Binding-site contacts:
Ligand atom N2 contacts residue HIS299 of chain 1.G at 3.4 Å (h-bond).
Ligand atom C3 contacts residue ILE104 of chain 1.K at 3.7 Å (hydrophobic).
Ligand atom C4 contacts residue GLY106 of chain 1.K at 3.8 Å.
Ligand atom C4 contacts residue ILE104 of chain 1.K at 3.7 Å (hydrophobic).
Ligand atom C3 contacts residue ASN301 of chain 1.G at 3.5 Å.
Ligand atom C6 contacts residue ILE104 of chain 1.K at 3.8 Å (hydrophobic).
Ligand atom C2 contacts residue ASN301 of chain 1.G at 2.2 Å.
Ligand atom O3 contacts residue GLY59 of chain 1.L at 2.6 Å (h-bond).
Ligand atom O6 contacts residue THR383 of chain 1.G at 3.8 Å.
Ligand atom C3 contacts residue ASN43 of chain 1.L at 3.7 Å.
Ligand atom O3 contacts residue PRO58 of chain 1.L at 3.5 Å.
Ligand atom O3 contacts residue GLY106 of chain 1.K at 2.7 Å (h-bond).
Ligand atom O6 contacts residue ASN42 of chain 1.L at 2.6 Å (h-bond).
Ligand atom O7 contacts residue ASN265 of chain 1.G at 3.3 Å (h-bond).
Ligand atom N2 contacts residue GLY106 of chain 1.K at 3.8 Å.
Ligand atom O5 contacts residue ARG103 of chain 1.K at 3.5 Å (salt-bridge).
Ligand atom O6 contacts residue SER381 of chain 1.G at 2.8 Å (h-bond).
Ligand atom C7 contacts residue ASN301 of chain 1.G at 2.9 Å.
Ligand atom C3 contacts residue GLY59 of chain 1.L at 3.7 Å.
Ligand atom C5 contacts residue ASN301 of chain 1.G at 3.8 Å.
Ligand atom C4 contacts residue SER60 of chain 1.L at 3.8 Å.
Ligand atom C3 contacts residue GLY106 of chain 1.K at 3.4 Å.
Ligand atom O4 contacts residue ILE104 of chain 1.K at 3.1 Å (h-bond).
Ligand atom C5 contacts residue ILE104 of chain 1.K at 3.7 Å (hydrophobic).
Ligand atom C6 contacts residue ASN42 of chain 1.L at 3.8 Å.
Ligand atom C8 contacts residue THR267 of chain 1.G at 3.8 Å.
Ligand atom O5 contacts residue ASN301 of chain 1.G at 2.7 Å (h-bond).
Ligand atom O4 contacts residue ASN42 of chain 1.L at 3.5 Å (h-bond).
Ligand atom O4 contacts residue ASN43 of chain 1.L at 2.4 Å (h-bond).
Ligand atom O6 contacts residue SER60 of chain 1.L at 3.6 Å.
Ligand atom N2 contacts residue ASN301 of chain 1.G at 2.3 Å (h-bond).
Ligand atom O7 contacts residue ASN301 of chain 1.G at 3.3 Å (h-bond).
Ligand atom O3 contacts residue ASN44 of chain 1.L at 3.5 Å.
Ligand atom O4 contacts residue SER60 of chain 1.L at 3.5 Å.
Ligand atom C2 contacts residue GLY106 of chain 1.K at 3.3 Å.
Ligand atom O6 contacts residue ARG296 of chain 1.G at 3.8 Å.
Ligand atom C8 contacts residue ASN265 of chain 1.G at 3.7 Å.
Ligand atom C4 contacts residue ASN43 of chain 1.L at 3.5 Å.
Ligand atom O3 contacts residue ASN43 of chain 1.L at 3.3 Å (h-bond).
Ligand atom C1 contacts residue ASN301 of chain 1.G at 1.4 Å.

Sequence of chain 1.G:
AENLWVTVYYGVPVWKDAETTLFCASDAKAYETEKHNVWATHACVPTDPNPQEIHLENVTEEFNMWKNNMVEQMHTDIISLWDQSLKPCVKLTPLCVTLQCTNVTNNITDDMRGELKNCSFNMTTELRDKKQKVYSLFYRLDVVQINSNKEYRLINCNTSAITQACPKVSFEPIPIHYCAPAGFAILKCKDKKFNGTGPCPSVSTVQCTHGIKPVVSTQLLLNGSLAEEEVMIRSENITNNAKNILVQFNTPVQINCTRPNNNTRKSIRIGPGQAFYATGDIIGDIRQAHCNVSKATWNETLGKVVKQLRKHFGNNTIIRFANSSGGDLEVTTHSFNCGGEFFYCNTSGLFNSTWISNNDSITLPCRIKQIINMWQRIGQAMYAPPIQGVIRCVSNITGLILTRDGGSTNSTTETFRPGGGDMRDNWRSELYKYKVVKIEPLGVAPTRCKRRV

Sequence of chain 1.K:
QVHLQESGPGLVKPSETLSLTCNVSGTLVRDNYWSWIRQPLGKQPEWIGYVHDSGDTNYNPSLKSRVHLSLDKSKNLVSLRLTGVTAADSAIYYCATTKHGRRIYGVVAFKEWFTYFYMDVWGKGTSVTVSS

A protein and the small-molecule ligand that binds it are described below.
Small molecule (SMILES): CC(=O)N[C@H]1[C@H](O[C@H]2[C@H](O)[C@@H](NC(C)=O)CO[C@@H]2CO)O[C@H](CO)[C@@H](O[C@@H]2O[C@H](CO[C@H]3O[C@H](CO[C@H]4O[C@H](CO)[C@@H](O)[C@H](O)[C@@H]4O)[C@@H](O)[C@H](O[C@H]4O[C@H](CO)[C@@H](O)[C@H](O)[C@@H]4O)[C@@H]3O)[C@@H](O)[C@H](O[C@H]3O[C@H](CO)[C@@H](O)[C@H](O)[C@@H]3O[C@H]3O[C@H](CO)[C@@H](O)[C@H](O)[C@@H]3O[C@H]3O[C@H](CO)[C@@H](O)[C@H](O)[C@@H]3O)[C@@H]2O)[C@@H]1O

Sequence of chain 1.L:
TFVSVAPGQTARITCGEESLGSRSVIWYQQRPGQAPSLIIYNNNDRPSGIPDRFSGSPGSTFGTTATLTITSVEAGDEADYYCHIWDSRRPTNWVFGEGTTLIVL